Sequence of chain 1.B:
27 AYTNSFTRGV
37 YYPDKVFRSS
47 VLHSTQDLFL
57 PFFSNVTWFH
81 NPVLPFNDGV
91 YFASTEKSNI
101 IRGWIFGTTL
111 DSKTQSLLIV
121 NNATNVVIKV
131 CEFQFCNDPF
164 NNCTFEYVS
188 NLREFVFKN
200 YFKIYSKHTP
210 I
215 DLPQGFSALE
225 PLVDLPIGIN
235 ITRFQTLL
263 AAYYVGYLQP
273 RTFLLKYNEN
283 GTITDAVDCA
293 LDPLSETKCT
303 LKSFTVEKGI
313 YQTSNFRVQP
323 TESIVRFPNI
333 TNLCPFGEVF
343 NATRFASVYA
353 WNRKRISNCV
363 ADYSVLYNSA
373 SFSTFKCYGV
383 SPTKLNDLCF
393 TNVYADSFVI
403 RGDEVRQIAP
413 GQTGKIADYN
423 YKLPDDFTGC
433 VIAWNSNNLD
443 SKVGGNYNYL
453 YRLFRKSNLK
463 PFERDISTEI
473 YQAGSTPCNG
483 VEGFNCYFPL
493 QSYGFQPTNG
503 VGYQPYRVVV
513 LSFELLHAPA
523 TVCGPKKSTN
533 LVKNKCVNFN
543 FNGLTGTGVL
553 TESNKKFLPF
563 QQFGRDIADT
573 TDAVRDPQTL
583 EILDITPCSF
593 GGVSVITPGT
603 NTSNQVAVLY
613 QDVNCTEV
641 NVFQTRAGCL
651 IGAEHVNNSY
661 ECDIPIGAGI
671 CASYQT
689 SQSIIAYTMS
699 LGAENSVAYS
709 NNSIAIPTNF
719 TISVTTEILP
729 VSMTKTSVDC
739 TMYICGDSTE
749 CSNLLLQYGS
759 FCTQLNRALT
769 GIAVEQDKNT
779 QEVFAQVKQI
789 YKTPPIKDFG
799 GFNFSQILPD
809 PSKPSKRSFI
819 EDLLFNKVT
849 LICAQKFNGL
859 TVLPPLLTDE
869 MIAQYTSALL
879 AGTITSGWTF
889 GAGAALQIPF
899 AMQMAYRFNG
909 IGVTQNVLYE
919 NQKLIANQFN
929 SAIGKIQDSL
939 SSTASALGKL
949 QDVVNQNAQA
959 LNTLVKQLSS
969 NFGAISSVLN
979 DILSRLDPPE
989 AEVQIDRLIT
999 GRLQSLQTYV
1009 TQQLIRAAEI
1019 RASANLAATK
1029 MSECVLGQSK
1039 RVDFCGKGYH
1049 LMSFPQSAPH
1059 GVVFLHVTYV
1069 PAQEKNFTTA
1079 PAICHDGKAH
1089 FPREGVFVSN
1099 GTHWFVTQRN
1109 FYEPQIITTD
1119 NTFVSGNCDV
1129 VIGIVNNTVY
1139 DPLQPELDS

This small molecule binds to this protein.
Small molecule (SMILES): CC(=O)N[C@@H]1[C@@H](O)[C@H](O)[C@@H](CO)O[C@H]1O

Binding-site contacts:
Ligand atom C3 contacts residue ASN603 of chain 1.B at 3.8 Å.
Ligand atom C2 contacts residue ASN603 of chain 1.B at 2.5 Å.
Ligand atom C7 contacts residue ASN603 of chain 1.B at 3.1 Å.
Ligand atom N2 contacts residue ASN603 of chain 1.B at 2.8 Å (h-bond).
Ligand atom C1 contacts residue ASN603 of chain 1.B at 1.4 Å.
Ligand atom C5 contacts residue ASN603 of chain 1.B at 3.7 Å.
Ligand atom C4 contacts residue ASN603 of chain 1.B at 4.3 Å.
Ligand atom C8 contacts residue ASN603 of chain 1.B at 4.3 Å.
Ligand atom O7 contacts residue ASN603 of chain 1.B at 3.1 Å (h-bond).
Ligand atom O5 contacts residue ASN603 of chain 1.B at 2.4 Å (h-bond).